Binding-site contacts:
Ligand atom C7 contacts residue ASN224 of chain 1.A at 4.5 Å.
Ligand atom C3 contacts residue ASN406 of chain 1.A at 3.8 Å.
Ligand atom C1 contacts residue ASN406 of chain 1.A at 1.4 Å.
Ligand atom C7 contacts residue ASN406 of chain 1.A at 3.3 Å.
Ligand atom C8 contacts residue NAG1 of chain 1.O at 3.8 Å.
Ligand atom C5 contacts residue ASN406 of chain 1.A at 3.7 Å.
Ligand atom C1 contacts residue PRO253 of chain 1.A at 4.3 Å (hydrophobic).
Ligand atom O5 contacts residue PRO253 of chain 1.A at 3.6 Å.
Ligand atom C8 contacts residue ASN406 of chain 1.A at 4.1 Å.
Ligand atom C4 contacts residue ASN406 of chain 1.A at 4.2 Å.
Ligand atom O5 contacts residue ASN406 of chain 1.A at 2.3 Å (h-bond).
Ligand atom C2 contacts residue ASN406 of chain 1.A at 2.5 Å.
Ligand atom O7 contacts residue ASN406 of chain 1.A at 3.1 Å (h-bond).
Ligand atom N2 contacts residue ASN406 of chain 1.A at 3.0 Å (h-bond).
Ligand atom C8 contacts residue ASN224 of chain 1.A at 4.4 Å.
Ligand atom C5 contacts residue PRO253 of chain 1.A at 4.3 Å (hydrophobic).
Ligand atom C6 contacts residue PRO253 of chain 1.A at 4.3 Å (hydrophobic).
Ligand atom O7 contacts residue ASN224 of chain 1.A at 3.8 Å.

This protein binds this small molecule.
Small molecule (SMILES): CC(=O)N[C@@H]1[C@@H](O)[C@H](O)[C@@H](CO)O[C@H]1O

Sequence of chain 1.A:
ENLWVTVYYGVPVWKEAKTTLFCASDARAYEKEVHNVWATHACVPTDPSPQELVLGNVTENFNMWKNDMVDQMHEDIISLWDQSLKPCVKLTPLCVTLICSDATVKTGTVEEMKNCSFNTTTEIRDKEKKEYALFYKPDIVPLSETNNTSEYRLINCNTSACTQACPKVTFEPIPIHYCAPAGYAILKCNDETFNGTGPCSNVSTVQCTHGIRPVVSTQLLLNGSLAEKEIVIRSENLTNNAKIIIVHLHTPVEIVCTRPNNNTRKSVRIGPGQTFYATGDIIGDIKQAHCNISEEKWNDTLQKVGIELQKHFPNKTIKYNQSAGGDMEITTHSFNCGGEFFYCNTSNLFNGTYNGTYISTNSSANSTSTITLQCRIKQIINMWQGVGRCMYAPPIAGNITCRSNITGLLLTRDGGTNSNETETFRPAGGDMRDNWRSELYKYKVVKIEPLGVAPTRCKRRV